Binding-site contacts:
Ligand atom C8 contacts residue ASN160 of chain 1.B at 4.3 Å.
Ligand atom O5 contacts residue ASN160 of chain 1.B at 2.3 Å (h-bond).
Ligand atom C1 contacts residue THR137 of chain 1.B at 4.4 Å.
Ligand atom C1 contacts residue ASN160 of chain 1.B at 1.4 Å.
Ligand atom C5 contacts residue THR137 of chain 1.B at 4.4 Å.
Ligand atom N2 contacts residue ASN160 of chain 1.B at 2.9 Å (h-bond).
Ligand atom C2 contacts residue ASN160 of chain 1.B at 2.5 Å.
Ligand atom C7 contacts residue ASN160 of chain 1.B at 3.1 Å.
Ligand atom C2 contacts residue THR137 of chain 1.B at 4.4 Å.
Ligand atom C8 contacts residue TYR159 of chain 1.B at 4.4 Å (hydrophobic).
Ligand atom C8 contacts residue ALA158 of chain 1.B at 3.7 Å (hydrophobic).
Ligand atom O7 contacts residue ASN160 of chain 1.B at 2.8 Å (h-bond).
Ligand atom C5 contacts residue ASN160 of chain 1.B at 3.6 Å.
Ligand atom C3 contacts residue ASN160 of chain 1.B at 3.8 Å.
Ligand atom C4 contacts residue ASN160 of chain 1.B at 4.2 Å.
Ligand atom O5 contacts residue THR137 of chain 1.B at 4.0 Å.
Ligand atom C6 contacts residue THR137 of chain 1.B at 4.3 Å.

The protein below binds the small molecule below.
Small molecule (SMILES): CC(=O)N[C@H]1[C@H](O[C@H]2[C@H](O)[C@@H](NC(C)=O)CO[C@@H]2CO[C@@H]2O[C@@H](C)[C@@H](O)[C@@H](O)[C@@H]2O)O[C@H](CO)[C@@H](O)[C@@H]1O

Sequence of chain 1.B:
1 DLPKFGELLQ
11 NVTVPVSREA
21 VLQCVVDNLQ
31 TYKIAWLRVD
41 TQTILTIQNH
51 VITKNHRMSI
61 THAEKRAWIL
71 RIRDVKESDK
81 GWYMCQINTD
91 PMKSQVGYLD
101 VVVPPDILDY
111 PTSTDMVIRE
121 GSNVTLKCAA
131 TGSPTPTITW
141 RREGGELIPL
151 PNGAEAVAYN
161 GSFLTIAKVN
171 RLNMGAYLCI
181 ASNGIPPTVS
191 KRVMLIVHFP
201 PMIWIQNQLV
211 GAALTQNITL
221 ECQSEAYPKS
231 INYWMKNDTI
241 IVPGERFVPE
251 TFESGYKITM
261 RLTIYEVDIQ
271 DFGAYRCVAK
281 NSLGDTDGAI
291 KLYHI